Sequence of chain 1.B:
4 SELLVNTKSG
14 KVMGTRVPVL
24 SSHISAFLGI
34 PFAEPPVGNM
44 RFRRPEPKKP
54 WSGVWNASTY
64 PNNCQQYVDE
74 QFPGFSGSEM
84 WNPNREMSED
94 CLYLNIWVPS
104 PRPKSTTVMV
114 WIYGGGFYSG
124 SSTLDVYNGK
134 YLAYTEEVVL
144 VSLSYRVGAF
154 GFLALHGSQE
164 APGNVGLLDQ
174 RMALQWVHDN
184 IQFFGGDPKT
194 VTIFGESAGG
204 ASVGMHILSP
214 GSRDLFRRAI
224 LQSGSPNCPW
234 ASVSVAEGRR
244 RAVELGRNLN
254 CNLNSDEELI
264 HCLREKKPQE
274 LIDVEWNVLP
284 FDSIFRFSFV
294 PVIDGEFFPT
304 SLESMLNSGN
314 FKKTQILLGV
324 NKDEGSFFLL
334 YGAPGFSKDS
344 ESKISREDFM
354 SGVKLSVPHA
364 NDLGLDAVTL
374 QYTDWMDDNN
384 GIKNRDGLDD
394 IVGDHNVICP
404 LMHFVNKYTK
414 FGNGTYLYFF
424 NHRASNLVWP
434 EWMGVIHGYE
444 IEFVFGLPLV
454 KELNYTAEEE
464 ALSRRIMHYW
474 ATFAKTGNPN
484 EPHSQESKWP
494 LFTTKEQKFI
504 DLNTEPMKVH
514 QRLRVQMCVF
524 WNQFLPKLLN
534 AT

Binding-site contacts:
Ligand atom O5 contacts residue SER61 of chain 1.B at 3.1 Å (h-bond).
Ligand atom C5 contacts residue SER61 of chain 1.B at 3.6 Å.
Ligand atom O7 contacts residue ASN59 of chain 1.B at 3.5 Å (h-bond).
Ligand atom C6 contacts residue SER61 of chain 1.B at 4.5 Å.
Ligand atom C1 contacts residue SER61 of chain 1.B at 3.1 Å.
Ligand atom C7 contacts residue ASN59 of chain 1.B at 3.5 Å.
Ligand atom N2 contacts residue ASN59 of chain 1.B at 3.0 Å (h-bond).
Ligand atom O5 contacts residue ASN59 of chain 1.B at 2.5 Å (h-bond).
Ligand atom C2 contacts residue ASN59 of chain 1.B at 2.6 Å.
Ligand atom C3 contacts residue ASN59 of chain 1.B at 4.0 Å.
Ligand atom C5 contacts residue ASN59 of chain 1.B at 3.9 Å.
Ligand atom C6 contacts residue THR62 of chain 1.B at 4.4 Å.
Ligand atom C1 contacts residue ASN59 of chain 1.B at 1.5 Å.

The protein below binds the small molecule below.
Small molecule (SMILES): CC(=O)N[C@@H]1[C@@H](O)[C@H](O)[C@@H](CO)O[C@H]1O